A protein and the small-molecule ligand that binds it are described below.
Small molecule (SMILES): Nc1nc2c(ncn2[C@@H]2O[C@H](CO[P](=O)(O)O[P](=O)(O)CP(=O)(O)O)[C@@H](O)[C@H]2O)c(=O)[nH]1

Sequence of chain 1.I:
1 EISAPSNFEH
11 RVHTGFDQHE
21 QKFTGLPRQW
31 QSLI

Binding-site contacts:
Ligand atom C3B contacts residue ALA14 of chain 1.C at 3.5 Å (hydrophobic).
Ligand atom O2G contacts residue PRO35 of chain 1.C at 3.1 Å.
Ligand atom O3G contacts residue GLY61 of chain 1.C at 2.8 Å (h-bond).
Ligand atom O3A contacts residue LYS17 of chain 1.C at 3.5 Å (salt-bridge).
Ligand atom N1 contacts residue ASP119 of chain 1.C at 2.9 Å (salt-bridge).
Ligand atom C6 contacts residue ASP119 of chain 1.C at 3.6 Å.
Ligand atom PG contacts residue MG1 of chain 1.X at 3.2 Å.
Ligand atom O2' contacts residue PHE29 of chain 1.C at 3.6 Å.
Ligand atom N2 contacts residue GLN18 of chain 1.I at 3.0 Å (h-bond).
Ligand atom N2 contacts residue ASP119 of chain 1.C at 3.0 Å (salt-bridge).
Ligand atom O3' contacts residue TYR33 of chain 1.C at 3.4 Å.
Ligand atom O1G contacts residue MG1 of chain 1.X at 2.0 Å.
Ligand atom O1G contacts residue THR36 of chain 1.C at 2.7 Å (h-bond).
Ligand atom N7 contacts residue CYS19 of chain 1.C at 3.6 Å.
Ligand atom N3 contacts residue GLN18 of chain 1.I at 3.6 Å.
Ligand atom O6 contacts residue SER159 of chain 1.C at 3.4 Å (h-bond).
Ligand atom O6 contacts residue ALA160 of chain 1.C at 3.0 Å (h-bond).
Ligand atom O1B contacts residue LYS17 of chain 1.C at 2.9 Å (salt-bridge).
Ligand atom O1B contacts residue GLY16 of chain 1.C at 3.1 Å (h-bond).
Ligand atom O2B contacts residue THR18 of chain 1.C at 2.9 Å (h-bond).
Ligand atom O4' contacts residue LYS117 of chain 1.C at 3.0 Å (salt-bridge).
Ligand atom O6 contacts residue LEU161 of chain 1.C at 3.2 Å (h-bond).
Ligand atom O2A contacts residue TYR33 of chain 1.C at 3.5 Å.
Ligand atom O1B contacts residue VAL15 of chain 1.C at 3.4 Å.
Ligand atom C8 contacts residue CYS19 of chain 1.C at 3.5 Å (hydrophobic).
Ligand atom O3A contacts residue GLY16 of chain 1.C at 3.0 Å (h-bond).
Ligand atom O6 contacts residue ASP119 of chain 1.C at 3.6 Å (salt-bridge).
Ligand atom O1A contacts residue THR18 of chain 1.C at 3.2 Å (h-bond).
Ligand atom O3G contacts residue LYS17 of chain 1.C at 2.8 Å (salt-bridge).
Ligand atom O1A contacts residue CYS19 of chain 1.C at 2.9 Å (h-bond).
Ligand atom O2B contacts residue MG1 of chain 1.X at 1.9 Å.
Ligand atom O2G contacts residue THR36 of chain 1.C at 3.6 Å.
Ligand atom PB contacts residue MG1 of chain 1.X at 3.2 Å.
Ligand atom O2B contacts residue LYS17 of chain 1.C at 3.6 Å.
Ligand atom PB contacts residue LYS17 of chain 1.C at 3.5 Å.
Ligand atom C3B contacts residue MG1 of chain 1.X at 3.5 Å.
Ligand atom C5' contacts residue ALA14 of chain 1.C at 3.6 Å (hydrophobic).
Ligand atom N1 contacts residue LEU161 of chain 1.C at 3.6 Å.
Ligand atom C4 contacts residue PHE29 of chain 1.C at 3.6 Å (hydrophobic).
Ligand atom O1A contacts residue GLY16 of chain 1.C at 3.4 Å.

Sequence of chain 1.C:
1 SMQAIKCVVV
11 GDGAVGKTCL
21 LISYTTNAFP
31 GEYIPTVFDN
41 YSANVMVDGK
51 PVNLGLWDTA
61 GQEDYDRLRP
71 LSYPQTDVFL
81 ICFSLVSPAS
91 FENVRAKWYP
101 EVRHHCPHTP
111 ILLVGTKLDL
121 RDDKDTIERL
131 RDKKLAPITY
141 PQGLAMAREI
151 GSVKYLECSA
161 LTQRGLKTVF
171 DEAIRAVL